Sequence of chain 1.Q:
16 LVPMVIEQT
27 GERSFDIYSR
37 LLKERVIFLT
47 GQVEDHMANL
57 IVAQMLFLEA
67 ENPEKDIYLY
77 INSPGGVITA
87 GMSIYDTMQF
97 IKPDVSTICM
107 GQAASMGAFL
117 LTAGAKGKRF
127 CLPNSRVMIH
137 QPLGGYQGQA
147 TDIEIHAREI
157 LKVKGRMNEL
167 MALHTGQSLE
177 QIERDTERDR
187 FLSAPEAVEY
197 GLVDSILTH

Binding-site contacts:
Ligand atom CA contacts residue PHE96 of chain 1.Q at 3.8 Å (hydrophobic).
Ligand atom CB contacts residue LEU203 of chain 1.R at 3.5 Å (hydrophobic).
Ligand atom N contacts residue TYR76 of chain 1.R at 2.8 Å (h-bond).
Ligand atom CD1 contacts residue PHE96 of chain 1.Q at 3.7 Å (hydrophobic).
Ligand atom CE contacts residue VAL42 of chain 1.R at 3.7 Å (hydrophobic).
Ligand atom C1 contacts residue TYR76 of chain 1.R at 3.2 Å (hydrophobic).
Ligand atom CE2 contacts residue LEU62 of chain 1.Q at 3.8 Å (hydrophobic).
Ligand atom C7 contacts residue ALA66 of chain 1.Q at 3.8 Å (hydrophobic).
Ligand atom CZ contacts residue THR93 of chain 1.Q at 3.5 Å.
Ligand atom CD contacts residue TYR76 of chain 1.R at 3.3 Å (hydrophobic).
Ligand atom O contacts residue TYR76 of chain 1.R at 2.6 Å (h-bond).
Ligand atom C5 contacts residue ALA66 of chain 1.Q at 3.6 Å (hydrophobic).
Ligand atom CA contacts residue TYR74 of chain 1.R at 3.5 Å (hydrophobic).
Ligand atom O contacts residue TYR74 of chain 1.R at 3.5 Å.
Ligand atom CA contacts residue TYR74 of chain 1.R at 3.2 Å (hydrophobic).
Ligand atom CB contacts residue ILE104 of chain 1.R at 3.2 Å (hydrophobic).
Ligand atom O11 contacts residue LEU62 of chain 1.Q at 3.7 Å.
Ligand atom C contacts residue TYR74 of chain 1.R at 3.2 Å (hydrophobic).
Ligand atom CE2 contacts residue MET106 of chain 1.R at 3.7 Å (hydrophobic).
Ligand atom N contacts residue PHE96 of chain 1.Q at 3.8 Å.
Ligand atom C contacts residue PHE96 of chain 1.Q at 3.5 Å (hydrophobic).
Ligand atom C2 contacts residue TYR76 of chain 1.R at 3.5 Å (hydrophobic).
Ligand atom CD2 contacts residue ILE104 of chain 1.R at 3.8 Å (hydrophobic).
Ligand atom CE contacts residue GLU40 of chain 1.R at 3.3 Å.
Ligand atom C2 contacts residue LEU62 of chain 1.Q at 3.8 Å (hydrophobic).
Ligand atom N contacts residue TYR76 of chain 1.R at 3.9 Å.
Ligand atom CE1 contacts residue THR93 of chain 1.Q at 3.7 Å.
Ligand atom N contacts residue TYR74 of chain 1.R at 3.4 Å.
Ligand atom C6 contacts residue GLU40 of chain 1.R at 3.8 Å.
Ligand atom C8 contacts residue ARG36 of chain 1.R at 3.4 Å.
Ligand atom O contacts residue ILE104 of chain 1.R at 3.7 Å.
Ligand atom C contacts residue TYR76 of chain 1.R at 3.7 Å (hydrophobic).
Ligand atom O contacts residue TYR74 of chain 1.R at 3.8 Å.
Ligand atom CG contacts residue LEU203 of chain 1.R at 3.9 Å (hydrophobic).
Ligand atom CB contacts residue TYR74 of chain 1.R at 3.5 Å (hydrophobic).
Ligand atom C6 contacts residue LEU37 of chain 1.R at 3.4 Å (hydrophobic).
Ligand atom CD2 contacts residue TYR76 of chain 1.R at 3.7 Å (hydrophobic).
Ligand atom C7 contacts residue LEU37 of chain 1.R at 3.9 Å (hydrophobic).
Ligand atom C5 contacts residue LEU62 of chain 1.Q at 3.9 Å (hydrophobic).
Ligand atom C8 contacts residue GLU40 of chain 1.R at 3.5 Å.

This small molecule binds to this protein.
Small molecule (SMILES): C/C=C/C=C/C=C/C(=O)N[C@@H](Cc1ccccc1)C(=O)N[C@H]1COC(=O)[C@@H]2C[C@@H](C)CN2C(=O)[C@H](C)NC(=O)[C@H](C)N(C)C(=O)[C@@H]2CCCN2C1=O

Sequence of chain 1.R:
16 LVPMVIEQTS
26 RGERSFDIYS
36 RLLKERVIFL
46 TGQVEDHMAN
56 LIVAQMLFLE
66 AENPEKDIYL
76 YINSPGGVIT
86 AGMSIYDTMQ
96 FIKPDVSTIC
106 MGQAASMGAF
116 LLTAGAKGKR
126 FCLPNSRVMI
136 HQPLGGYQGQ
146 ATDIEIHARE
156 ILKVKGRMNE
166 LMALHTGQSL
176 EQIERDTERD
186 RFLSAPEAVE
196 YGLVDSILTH